Binding-site contacts:
Ligand atom C1L contacts residue ASN138 of chain 1.A at 3.6 Å.
Ligand atom C1S contacts residue VAL21 of chain 1.A at 3.7 Å (hydrophobic).
Ligand atom C1L contacts residue ILE154 of chain 1.A at 3.6 Å (hydrophobic).
Ligand atom C1O contacts residue GLY14 of chain 1.A at 4.0 Å.
Ligand atom C1V contacts residue ASP155 of chain 1.A at 3.2 Å.
Ligand atom CL1F contacts residue VAL90 of chain 1.A at 3.5 Å.
Ligand atom CL1E contacts residue GLU88 of chain 1.A at 3.1 Å.
Ligand atom C1K contacts residue ASP155 of chain 1.A at 4.0 Å.
Ligand atom O1D contacts residue SER15 of chain 1.A at 4.0 Å.
Ligand atom C1I contacts residue ASP155 of chain 1.A at 3.7 Å.
Ligand atom C1L contacts residue GLU137 of chain 1.A at 3.9 Å.
Ligand atom N1W contacts residue ASN138 of chain 1.A at 3.8 Å.
Ligand atom N1C contacts residue LYS36 of chain 1.A at 3.9 Å.
Ligand atom C1J contacts residue ASP155 of chain 1.A at 4.1 Å.
Ligand atom C1H contacts residue LEU87 of chain 1.A at 3.8 Å (hydrophobic).
Ligand atom C1S contacts residue ILE154 of chain 1.A at 3.9 Å (hydrophobic).
Ligand atom O1D contacts residue GLY14 of chain 1.A at 3.1 Å.
Ligand atom C1J contacts residue GLU137 of chain 1.A at 3.3 Å.
Ligand atom C1T contacts residue ILE154 of chain 1.A at 3.6 Å (hydrophobic).
Ligand atom C1T contacts residue VAL21 of chain 1.A at 3.8 Å (hydrophobic).
Ligand atom C1L contacts residue ASP155 of chain 1.A at 3.2 Å.
Ligand atom O1D contacts residue LEU13 of chain 1.A at 3.8 Å.
Ligand atom O1D contacts residue GLU94 of chain 1.A at 4.0 Å.
Ligand atom C1Y contacts residue ASP155 of chain 1.A at 3.4 Å.
Ligand atom C1J contacts residue GLU94 of chain 1.A at 3.9 Å.
Ligand atom CL1F contacts residue MET140 of chain 1.A at 3.5 Å.
Ligand atom C1A contacts residue ASP155 of chain 1.A at 3.2 Å.
Ligand atom N1W contacts residue ASP155 of chain 1.A at 4.0 Å.
Ligand atom C1J contacts residue ASN138 of chain 1.A at 3.4 Å.
Ligand atom C1I contacts residue ILE154 of chain 1.A at 3.6 Å (hydrophobic).
Ligand atom C1G contacts residue VAL21 of chain 1.A at 3.2 Å (hydrophobic).
Ligand atom C1A contacts residue ASN138 of chain 1.A at 2.9 Å.
Ligand atom CL1E contacts residue ILE71 of chain 1.A at 3.9 Å.
Ligand atom N1C contacts residue VAL21 of chain 1.A at 3.0 Å.
Ligand atom N1C contacts residue ALA19 of chain 1.A at 3.9 Å.
Ligand atom CL1E contacts residue ALA34 of chain 1.A at 3.7 Å.
Ligand atom C1B contacts residue MET140 of chain 1.A at 4.0 Å (hydrophobic).
Ligand atom C1G contacts residue ASP155 of chain 1.A at 3.8 Å.
Ligand atom C1M contacts residue ASP155 of chain 1.A at 3.1 Å.
Ligand atom C1B contacts residue LEU13 of chain 1.A at 4.0 Å (hydrophobic).

This protein binds this small molecule.
Small molecule (SMILES): CN1CCC2(CC1)NC(=O)c1c(c3ccc(Cl)c(Cl)c3n1C)[C@H]2C#N

Sequence of chain 1.A:
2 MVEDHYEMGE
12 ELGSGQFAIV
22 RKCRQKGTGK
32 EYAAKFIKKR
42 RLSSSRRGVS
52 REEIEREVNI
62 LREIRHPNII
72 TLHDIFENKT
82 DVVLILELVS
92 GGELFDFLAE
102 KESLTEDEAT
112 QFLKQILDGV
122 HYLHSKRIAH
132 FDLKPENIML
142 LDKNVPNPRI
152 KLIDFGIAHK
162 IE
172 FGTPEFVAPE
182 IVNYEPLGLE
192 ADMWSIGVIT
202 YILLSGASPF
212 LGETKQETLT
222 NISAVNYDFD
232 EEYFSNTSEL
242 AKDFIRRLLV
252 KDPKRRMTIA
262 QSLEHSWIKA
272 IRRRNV